A protein and the small-molecule ligand that binds it are described below.
Small molecule (SMILES): Oc1cc(Cl)ccc1Oc1ccc(Cl)cc1Cl

Binding-site contacts:
Ligand atom C2 contacts residue NAD1 of chain 4.B at 3.5 Å.
Ligand atom C1 contacts residue TYR188 of chain 4.A at 3.3 Å (hydrophobic).
Ligand atom CL16 contacts residue ALA128 of chain 4.A at 3.9 Å.
Ligand atom O7 contacts residue NAD1 of chain 4.B at 3.2 Å (h-bond).
Ligand atom O17 contacts residue TYR188 of chain 4.A at 2.5 Å (h-bond).
Ligand atom CL14 contacts residue PHE236 of chain 4.A at 3.6 Å.
Ligand atom C10 contacts residue ASN129 of chain 4.A at 4.2 Å.
Ligand atom CL16 contacts residue NAD1 of chain 4.B at 3.4 Å.
Ligand atom C6 contacts residue TYR188 of chain 4.A at 3.4 Å (hydrophobic).
Ligand atom C2 contacts residue TYR188 of chain 4.A at 4.1 Å (hydrophobic).
Ligand atom CL14 contacts residue NAD1 of chain 4.B at 4.0 Å.
Ligand atom CL14 contacts residue TYR178 of chain 4.A at 3.7 Å.
Ligand atom C1 contacts residue TYR178 of chain 4.A at 3.9 Å (hydrophobic).
Ligand atom C5 contacts residue NAD1 of chain 4.B at 3.5 Å.
Ligand atom C3 contacts residue ILE237 of chain 4.A at 3.9 Å (hydrophobic).
Ligand atom O17 contacts residue LYS196 of chain 4.A at 3.9 Å.
Ligand atom C13 contacts residue TYR188 of chain 4.A at 4.0 Å (hydrophobic).
Ligand atom CL15 contacts residue VAL133 of chain 4.A at 4.1 Å.
Ligand atom C12 contacts residue VAL133 of chain 4.A at 4.2 Å (hydrophobic).
Ligand atom C9 contacts residue NAD1 of chain 4.B at 4.2 Å.
Ligand atom CL15 contacts residue ASN129 of chain 4.A at 3.6 Å.
Ligand atom O17 contacts residue TYR178 of chain 4.A at 4.2 Å.
Ligand atom CL15 contacts residue GLY130 of chain 4.A at 3.0 Å.
Ligand atom C8 contacts residue NAD1 of chain 4.B at 3.8 Å.
Ligand atom C4 contacts residue NAD1 of chain 4.B at 3.5 Å.
Ligand atom O17 contacts residue NAD1 of chain 4.B at 2.5 Å (h-bond).
Ligand atom C10 contacts residue ALA128 of chain 4.A at 3.9 Å (hydrophobic).
Ligand atom C1 contacts residue NAD1 of chain 4.B at 3.4 Å.
Ligand atom C4 contacts residue ILE237 of chain 4.A at 4.1 Å (hydrophobic).
Ligand atom C5 contacts residue TYR188 of chain 4.A at 4.4 Å (hydrophobic).
Ligand atom C11 contacts residue MET192 of chain 4.A at 4.5 Å (hydrophobic).
Ligand atom CL15 contacts residue MET192 of chain 4.A at 4.3 Å.
Ligand atom C12 contacts residue MET192 of chain 4.A at 4.2 Å (hydrophobic).
Ligand atom C3 contacts residue NAD1 of chain 4.B at 3.3 Å.
Ligand atom C11 contacts residue GLY130 of chain 4.A at 4.5 Å.
Ligand atom C6 contacts residue NAD1 of chain 4.B at 3.5 Å.
Ligand atom C3 contacts residue PHE236 of chain 4.A at 4.5 Å (hydrophobic).
Ligand atom C9 contacts residue ALA128 of chain 4.A at 3.9 Å (hydrophobic).
Ligand atom CL14 contacts residue PRO225 of chain 4.A at 4.4 Å.
Ligand atom C2 contacts residue PHE236 of chain 4.A at 4.1 Å (hydrophobic).

Sequence of chain 4.A:
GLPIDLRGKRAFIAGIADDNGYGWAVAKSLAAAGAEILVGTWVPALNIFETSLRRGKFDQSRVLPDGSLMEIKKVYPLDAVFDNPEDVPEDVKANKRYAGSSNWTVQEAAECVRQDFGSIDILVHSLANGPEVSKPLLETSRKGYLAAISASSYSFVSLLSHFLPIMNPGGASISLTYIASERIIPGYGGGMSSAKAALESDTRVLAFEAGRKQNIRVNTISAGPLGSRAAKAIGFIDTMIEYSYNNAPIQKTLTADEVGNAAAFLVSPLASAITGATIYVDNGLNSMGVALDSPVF